Sequence of chain 1.K:
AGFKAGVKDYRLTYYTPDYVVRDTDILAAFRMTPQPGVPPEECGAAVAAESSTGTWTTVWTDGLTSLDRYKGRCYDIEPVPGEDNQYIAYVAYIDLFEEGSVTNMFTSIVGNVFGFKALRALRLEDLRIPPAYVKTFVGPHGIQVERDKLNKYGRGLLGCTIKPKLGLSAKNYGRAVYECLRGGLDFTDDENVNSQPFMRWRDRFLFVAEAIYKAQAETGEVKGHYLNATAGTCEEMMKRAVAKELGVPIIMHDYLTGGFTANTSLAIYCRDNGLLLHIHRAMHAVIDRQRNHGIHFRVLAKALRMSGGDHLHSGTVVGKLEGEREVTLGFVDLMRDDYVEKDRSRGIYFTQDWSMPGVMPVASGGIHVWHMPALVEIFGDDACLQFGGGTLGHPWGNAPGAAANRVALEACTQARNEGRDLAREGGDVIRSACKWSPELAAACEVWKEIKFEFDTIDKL

This protein binds this small molecule.
Small molecule (SMILES): O=C(O)[C@@](O)(COP(=O)(O)O)[C@H](O)[C@H](O)COP(=O)(O)O

Sequence of chain 1.C:
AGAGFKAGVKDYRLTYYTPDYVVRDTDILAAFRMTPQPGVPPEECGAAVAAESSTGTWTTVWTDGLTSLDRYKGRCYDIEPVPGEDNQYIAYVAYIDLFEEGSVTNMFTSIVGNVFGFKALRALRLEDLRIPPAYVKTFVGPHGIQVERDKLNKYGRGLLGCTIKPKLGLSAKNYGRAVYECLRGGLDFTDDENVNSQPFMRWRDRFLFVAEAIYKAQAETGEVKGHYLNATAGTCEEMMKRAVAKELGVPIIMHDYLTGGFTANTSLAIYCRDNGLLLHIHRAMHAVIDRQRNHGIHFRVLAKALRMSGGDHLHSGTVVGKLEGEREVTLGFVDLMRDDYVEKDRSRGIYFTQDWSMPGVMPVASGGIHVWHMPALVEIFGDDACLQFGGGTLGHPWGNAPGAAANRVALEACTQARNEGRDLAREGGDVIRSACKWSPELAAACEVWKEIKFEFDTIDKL

Binding-site contacts:
Ligand atom O2P contacts residue LYS334 of chain 1.K at 2.9 Å (salt-bridge).
Ligand atom O3P contacts residue GLY404 of chain 1.K at 2.9 Å (h-bond).
Ligand atom O2P contacts residue TRP66 of chain 1.C at 3.3 Å.
Ligand atom C3 contacts residue MG1 of chain 1.CB at 3.0 Å.
Ligand atom C contacts residue LYS175 of chain 1.K at 3.4 Å.
Ligand atom O4P contacts residue HIS327 of chain 1.K at 2.8 Å (h-bond).
Ligand atom O1 contacts residue LYS175 of chain 1.K at 3.2 Å (salt-bridge).
Ligand atom O4P contacts residue SER379 of chain 1.K at 3.3 Å (h-bond).
Ligand atom O6 contacts residue GLU204 of chain 1.K at 3.3 Å (salt-bridge).
Ligand atom O3 contacts residue HIS294 of chain 1.K at 2.9 Å (h-bond).
Ligand atom O6 contacts residue LYS177 of chain 1.K at 2.8 Å (salt-bridge).
Ligand atom C3 contacts residue KCX201 of chain 1.K at 3.1 Å.
Ligand atom O2P contacts residue GLY380 of chain 1.K at 3.3 Å.
Ligand atom O2P contacts residue THR65 of chain 1.C at 3.5 Å (h-bond).
Ligand atom O2 contacts residue THR173 of chain 1.K at 2.8 Å (h-bond).
Ligand atom O4 contacts residue SER379 of chain 1.K at 2.8 Å (h-bond).
Ligand atom O5P contacts residue ARG295 of chain 1.K at 2.9 Å (salt-bridge).
Ligand atom O6 contacts residue ASP203 of chain 1.K at 3.2 Å (salt-bridge).
Ligand atom O4 contacts residue GLY380 of chain 1.K at 3.3 Å (h-bond).
Ligand atom P1 contacts residue THR65 of chain 1.C at 3.5 Å.
Ligand atom O2 contacts residue KCX201 of chain 1.K at 3.2 Å (h-bond).
Ligand atom O5 contacts residue LEU335 of chain 1.K at 3.4 Å.
Ligand atom O2 contacts residue MG1 of chain 1.CB at 2.3 Å.
Ligand atom O1P contacts residue GLY403 of chain 1.K at 2.8 Å (h-bond).
Ligand atom O3P contacts residue LYS175 of chain 1.K at 3.3 Å.
Ligand atom O7 contacts residue LYS334 of chain 1.K at 2.9 Å (salt-bridge).
Ligand atom O3 contacts residue GLU204 of chain 1.K at 2.9 Å (salt-bridge).
Ligand atom O7 contacts residue GLU60 of chain 1.C at 3.4 Å (salt-bridge).
Ligand atom O3P contacts residue THR65 of chain 1.C at 2.5 Å (h-bond).
Ligand atom O3 contacts residue KCX201 of chain 1.K at 2.6 Å (h-bond).
Ligand atom C2 contacts residue MG1 of chain 1.CB at 2.8 Å.
Ligand atom O6 contacts residue ASN123 of chain 1.C at 3.1 Å (h-bond).
Ligand atom C contacts residue MG1 of chain 1.CB at 2.9 Å.
Ligand atom O6P contacts residue ARG295 of chain 1.K at 2.9 Å (salt-bridge).
Ligand atom O2 contacts residue ASP203 of chain 1.K at 3.5 Å (salt-bridge).
Ligand atom O6 contacts residue MG1 of chain 1.CB at 2.3 Å.
Ligand atom O2P contacts residue GLY381 of chain 1.K at 2.9 Å (h-bond).
Ligand atom O6 contacts residue LYS175 of chain 1.K at 3.3 Å (salt-bridge).
Ligand atom O2 contacts residue LYS175 of chain 1.K at 3.0 Å (salt-bridge).
Ligand atom O3 contacts residue MG1 of chain 1.CB at 2.2 Å.